Sequence of chain 1.G:
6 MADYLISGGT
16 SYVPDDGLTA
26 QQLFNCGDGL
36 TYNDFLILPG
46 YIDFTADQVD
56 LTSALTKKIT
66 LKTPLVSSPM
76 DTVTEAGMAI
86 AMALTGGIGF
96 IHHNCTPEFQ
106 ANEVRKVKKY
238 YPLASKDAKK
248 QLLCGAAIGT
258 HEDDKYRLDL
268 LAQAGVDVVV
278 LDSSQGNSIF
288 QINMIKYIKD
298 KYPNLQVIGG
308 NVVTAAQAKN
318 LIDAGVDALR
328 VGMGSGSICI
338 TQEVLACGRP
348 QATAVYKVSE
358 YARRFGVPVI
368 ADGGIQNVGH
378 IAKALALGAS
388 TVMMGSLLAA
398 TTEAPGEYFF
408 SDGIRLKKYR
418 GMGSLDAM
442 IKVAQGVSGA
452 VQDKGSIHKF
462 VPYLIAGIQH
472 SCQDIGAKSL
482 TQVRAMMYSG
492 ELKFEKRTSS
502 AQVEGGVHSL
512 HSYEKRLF

Sequence of chain 1.H:
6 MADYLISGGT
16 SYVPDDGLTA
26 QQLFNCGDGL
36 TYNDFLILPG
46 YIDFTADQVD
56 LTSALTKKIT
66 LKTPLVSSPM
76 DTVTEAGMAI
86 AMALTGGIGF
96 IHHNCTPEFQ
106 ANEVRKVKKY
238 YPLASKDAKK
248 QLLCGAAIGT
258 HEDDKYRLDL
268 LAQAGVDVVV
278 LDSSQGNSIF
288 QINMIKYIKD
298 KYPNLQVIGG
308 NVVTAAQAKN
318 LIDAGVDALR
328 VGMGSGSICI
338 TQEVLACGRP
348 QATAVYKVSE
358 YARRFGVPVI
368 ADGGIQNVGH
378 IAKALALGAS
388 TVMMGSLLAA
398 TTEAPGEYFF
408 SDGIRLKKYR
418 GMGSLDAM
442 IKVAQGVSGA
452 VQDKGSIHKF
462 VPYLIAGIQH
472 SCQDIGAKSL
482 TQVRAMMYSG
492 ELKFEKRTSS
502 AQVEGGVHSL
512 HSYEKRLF

Binding-site contacts:
Ligand atom P contacts residue GLY370 of chain 1.H at 3.7 Å.
Ligand atom O6 contacts residue MET419 of chain 1.H at 2.9 Å (h-bond).
Ligand atom O5' contacts residue GLY370 of chain 1.H at 3.3 Å.
Ligand atom O2' contacts residue NAD1 of chain 1.X at 2.4 Å (h-bond).
Ligand atom C2 contacts residue NAD1 of chain 1.X at 3.5 Å.
Ligand atom O3' contacts residue ARG327 of chain 1.H at 3.8 Å.
Ligand atom C6 contacts residue CYS336 of chain 1.H at 3.5 Å (hydrophobic).
Ligand atom C1' contacts residue NAD1 of chain 1.X at 3.5 Å.
Ligand atom O2' contacts residue ASP369 of chain 1.H at 2.7 Å (salt-bridge).
Ligand atom O2' contacts residue ARG327 of chain 1.H at 2.9 Å (salt-bridge).
Ligand atom C8 contacts residue MET75 of chain 1.H at 3.5 Å (hydrophobic).
Ligand atom N3 contacts residue CYS336 of chain 1.H at 1.6 Å (h-bond).
Ligand atom C5 contacts residue CYS336 of chain 1.H at 3.3 Å (hydrophobic).
Ligand atom N1 contacts residue CYS336 of chain 1.H at 2.9 Å (h-bond).
Ligand atom N7 contacts residue GLY418 of chain 1.H at 3.6 Å.
Ligand atom C4 contacts residue NAD1 of chain 1.X at 3.5 Å.
Ligand atom O6 contacts residue GLY420 of chain 1.H at 2.5 Å (h-bond).
Ligand atom O3' contacts residue SER73 of chain 1.H at 3.2 Å.
Ligand atom P contacts residue SER334 of chain 1.H at 3.7 Å.
Ligand atom C6 contacts residue GLY420 of chain 1.H at 3.4 Å.
Ligand atom O3P contacts residue SER393 of chain 1.H at 2.6 Å (h-bond).
Ligand atom O1P contacts residue GLY392 of chain 1.H at 3.8 Å.
Ligand atom C2 contacts residue CYS336 of chain 1.H at 1.9 Å (hydrophobic).
Ligand atom O5' contacts residue GLY333 of chain 1.H at 3.3 Å.
Ligand atom C2' contacts residue NAD1 of chain 1.X at 3.3 Å.
Ligand atom O2P contacts residue SER334 of chain 1.H at 2.5 Å (h-bond).
Ligand atom O3P contacts residue GLY392 of chain 1.H at 3.2 Å.
Ligand atom O2P contacts residue GLY333 of chain 1.H at 3.2 Å.
Ligand atom N3 contacts residue NAD1 of chain 1.X at 3.2 Å.
Ligand atom O6 contacts residue GLY418 of chain 1.H at 3.2 Å.
Ligand atom N1 contacts residue GLN446 of chain 1.H at 3.7 Å.
Ligand atom C6 contacts residue MET419 of chain 1.H at 3.8 Å (hydrophobic).
Ligand atom O3P contacts residue TYR416 of chain 1.H at 3.2 Å (h-bond).
Ligand atom N7 contacts residue MET419 of chain 1.H at 3.5 Å (h-bond).
Ligand atom O3' contacts residue ASP369 of chain 1.H at 2.8 Å (salt-bridge).
Ligand atom N9 contacts residue CYS336 of chain 1.H at 3.4 Å (h-bond).
Ligand atom C2' contacts residue ARG327 of chain 1.H at 3.8 Å.
Ligand atom C4 contacts residue CYS336 of chain 1.H at 2.5 Å (hydrophobic).
Ligand atom O1P contacts residue GLY370 of chain 1.H at 3.3 Å.
Ligand atom O2P contacts residue GLY371 of chain 1.H at 3.7 Å.

This small molecule binds to this protein.
Small molecule (SMILES): O=c1[nH]cnc2c1ncn2[C@@H]1O[C@H](COP(=O)(O)O)[C@@H](O)[C@H]1O